Binding-site contacts:
Ligand atom C8 contacts residue VAL645 of chain 1.B at 4.2 Å (hydrophobic).
Ligand atom O7 contacts residue ASN646 of chain 1.B at 3.2 Å (h-bond).
Ligand atom C8 contacts residue ASN646 of chain 1.B at 4.0 Å.
Ligand atom C4 contacts residue ASN646 of chain 1.B at 4.2 Å.
Ligand atom O5 contacts residue ASN646 of chain 1.B at 2.4 Å (h-bond).
Ligand atom C3 contacts residue ASN646 of chain 1.B at 3.8 Å.
Ligand atom C8 contacts residue HIS644 of chain 1.B at 3.3 Å.
Ligand atom C5 contacts residue ASN646 of chain 1.B at 3.7 Å.
Ligand atom C7 contacts residue ASN646 of chain 1.B at 3.3 Å.
Ligand atom C1 contacts residue ASN646 of chain 1.B at 1.4 Å.
Ligand atom C2 contacts residue ASN646 of chain 1.B at 2.5 Å.
Ligand atom C7 contacts residue HIS644 of chain 1.B at 4.5 Å.
Ligand atom N2 contacts residue ASN646 of chain 1.B at 2.9 Å (h-bond).

Sequence of chain 1.B:
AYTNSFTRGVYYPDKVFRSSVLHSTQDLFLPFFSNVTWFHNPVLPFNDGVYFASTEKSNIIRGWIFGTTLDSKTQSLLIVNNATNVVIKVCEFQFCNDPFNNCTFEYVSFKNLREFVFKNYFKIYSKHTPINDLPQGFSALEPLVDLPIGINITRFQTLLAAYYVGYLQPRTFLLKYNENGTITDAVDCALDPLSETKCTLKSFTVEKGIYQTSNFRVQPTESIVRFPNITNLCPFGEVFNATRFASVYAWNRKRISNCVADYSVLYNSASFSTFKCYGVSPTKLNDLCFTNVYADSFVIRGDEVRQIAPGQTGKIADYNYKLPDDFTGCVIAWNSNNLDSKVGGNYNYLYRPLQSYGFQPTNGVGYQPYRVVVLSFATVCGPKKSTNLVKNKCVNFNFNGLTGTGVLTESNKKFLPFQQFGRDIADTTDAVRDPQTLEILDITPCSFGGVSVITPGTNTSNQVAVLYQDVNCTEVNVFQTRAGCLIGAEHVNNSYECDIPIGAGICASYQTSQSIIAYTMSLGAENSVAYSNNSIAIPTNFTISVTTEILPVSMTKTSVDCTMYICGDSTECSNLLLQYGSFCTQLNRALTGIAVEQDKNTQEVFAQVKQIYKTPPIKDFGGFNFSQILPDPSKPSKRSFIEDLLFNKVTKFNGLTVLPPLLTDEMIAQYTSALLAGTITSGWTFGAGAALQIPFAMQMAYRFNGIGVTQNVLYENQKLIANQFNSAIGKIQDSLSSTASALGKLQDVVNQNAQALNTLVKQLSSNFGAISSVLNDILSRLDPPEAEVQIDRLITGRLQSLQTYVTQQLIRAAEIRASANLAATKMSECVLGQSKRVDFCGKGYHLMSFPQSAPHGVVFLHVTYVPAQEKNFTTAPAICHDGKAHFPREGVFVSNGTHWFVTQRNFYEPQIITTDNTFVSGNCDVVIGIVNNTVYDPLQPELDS

This protein binds this small molecule.
Small molecule (SMILES): CC(=O)N[C@@H]1[C@@H](O)[C@H](O)[C@@H](CO)O[C@H]1O